Sequence of chain 1.D:
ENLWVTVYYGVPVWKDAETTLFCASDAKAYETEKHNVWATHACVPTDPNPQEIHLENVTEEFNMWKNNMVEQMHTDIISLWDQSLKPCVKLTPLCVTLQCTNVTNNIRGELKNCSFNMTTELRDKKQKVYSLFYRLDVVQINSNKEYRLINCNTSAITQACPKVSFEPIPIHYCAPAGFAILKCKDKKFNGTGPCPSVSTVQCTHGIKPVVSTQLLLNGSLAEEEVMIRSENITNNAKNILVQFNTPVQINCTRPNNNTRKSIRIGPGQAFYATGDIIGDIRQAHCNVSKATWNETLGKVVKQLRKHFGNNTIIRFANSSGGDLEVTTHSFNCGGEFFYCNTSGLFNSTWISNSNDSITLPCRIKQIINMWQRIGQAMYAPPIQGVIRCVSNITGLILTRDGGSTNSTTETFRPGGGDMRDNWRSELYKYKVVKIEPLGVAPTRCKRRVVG

Binding-site contacts:
Ligand atom C1 contacts residue PRO261 of chain 1.D at 4.4 Å (hydrophobic).
Ligand atom O7 contacts residue ASN416 of chain 1.D at 2.9 Å (h-bond).
Ligand atom C7 contacts residue ASN416 of chain 1.D at 3.2 Å.
Ligand atom C7 contacts residue ASN232 of chain 1.D at 3.5 Å.
Ligand atom C3 contacts residue ASN416 of chain 1.D at 3.8 Å.
Ligand atom C4 contacts residue ASN416 of chain 1.D at 4.2 Å.
Ligand atom O5 contacts residue PRO261 of chain 1.D at 4.0 Å.
Ligand atom C8 contacts residue NAG1 of chain 1.O at 3.4 Å.
Ligand atom C1 contacts residue ASN416 of chain 1.D at 1.4 Å.
Ligand atom C2 contacts residue ASN416 of chain 1.D at 2.5 Å.
Ligand atom O7 contacts residue ASN232 of chain 1.D at 3.3 Å (h-bond).
Ligand atom C8 contacts residue ASN232 of chain 1.D at 3.3 Å.
Ligand atom O5 contacts residue ASN416 of chain 1.D at 2.4 Å (h-bond).
Ligand atom N2 contacts residue ASN416 of chain 1.D at 2.8 Å (h-bond).
Ligand atom C5 contacts residue ASN416 of chain 1.D at 3.7 Å.

A small-molecule ligand and the protein it binds are described below.
Small molecule (SMILES): CC(=O)N[C@H]1[C@H](O[C@H]2[C@H](O)[C@@H](NC(C)=O)CO[C@@H]2CO)O[C@H](CO)[C@@H](O[C@@H]2O[C@H](CO[C@H]3O[C@H](CO)[C@@H](O)[C@H](O)[C@@H]3O)[C@@H](O)[C@H](O[C@H]3O[C@H](CO)[C@@H](O)[C@H](O)[C@@H]3O)[C@@H]2O)[C@@H]1O